Binding-site contacts:
Ligand atom O4 contacts residue ASP338 of chain 5.E at 4.2 Å.
Ligand atom C7 contacts residue SER390 of chain 5.E at 4.2 Å.
Ligand atom C1 contacts residue ASP338 of chain 5.E at 4.3 Å.
Ligand atom C3 contacts residue TYR41 of chain 5.E at 4.2 Å (hydrophobic).
Ligand atom C8 contacts residue SER390 of chain 5.E at 3.3 Å.
Ligand atom O5 contacts residue ASP338 of chain 5.E at 4.2 Å.
Ligand atom C5 contacts residue ASN388 of chain 5.E at 3.6 Å.
Ligand atom C5 contacts residue ASP338 of chain 5.E at 3.5 Å.
Ligand atom C4 contacts residue TYR41 of chain 5.E at 3.9 Å (hydrophobic).
Ligand atom O6 contacts residue HIS339 of chain 5.E at 3.9 Å.
Ligand atom O6 contacts residue ASP338 of chain 5.E at 2.9 Å (salt-bridge).
Ligand atom O5 contacts residue ARG358 of chain 5.E at 3.4 Å (salt-bridge).
Ligand atom C2 contacts residue ASN388 of chain 5.E at 2.5 Å.
Ligand atom O6 contacts residue TYR41 of chain 5.E at 3.6 Å.
Ligand atom C3 contacts residue ASP338 of chain 5.E at 4.5 Å.
Ligand atom C6 contacts residue ASP338 of chain 5.E at 3.3 Å.
Ligand atom C4 contacts residue ASN388 of chain 5.E at 4.2 Å.
Ligand atom O4 contacts residue TYR41 of chain 5.E at 3.5 Å (h-bond).
Ligand atom O6 contacts residue ARG358 of chain 5.E at 3.3 Å.
Ligand atom O5 contacts residue TYR41 of chain 5.E at 4.4 Å.
Ligand atom C1 contacts residue ARG358 of chain 5.E at 3.7 Å.
Ligand atom O5 contacts residue ASN388 of chain 5.E at 2.3 Å (h-bond).
Ligand atom O7 contacts residue TYR41 of chain 5.E at 3.3 Å (h-bond).
Ligand atom C8 contacts residue TYR41 of chain 5.E at 3.6 Å (hydrophobic).
Ligand atom O7 contacts residue ASN388 of chain 5.E at 3.9 Å.
Ligand atom C7 contacts residue ASN388 of chain 5.E at 3.6 Å.
Ligand atom N2 contacts residue TYR41 of chain 5.E at 4.3 Å.
Ligand atom C7 contacts residue TYR41 of chain 5.E at 3.5 Å (hydrophobic).
Ligand atom C3 contacts residue ASN388 of chain 5.E at 3.8 Å.
Ligand atom O7 contacts residue GLN39 of chain 5.E at 2.9 Å (h-bond).
Ligand atom N2 contacts residue ASN388 of chain 5.E at 2.9 Å (h-bond).
Ligand atom C1 contacts residue ASN388 of chain 5.E at 1.4 Å.
Ligand atom O6 contacts residue TYR386 of chain 5.E at 4.0 Å.
Ligand atom C4 contacts residue ASP338 of chain 5.E at 4.3 Å.
Ligand atom C5 contacts residue TYR41 of chain 5.E at 3.4 Å (hydrophobic).
Ligand atom C7 contacts residue GLN39 of chain 5.E at 4.1 Å.
Ligand atom C2 contacts residue ARG358 of chain 5.E at 4.3 Å.
Ligand atom C8 contacts residue GLU61 of chain 5.E at 3.3 Å.
Ligand atom C6 contacts residue ARG358 of chain 5.E at 4.4 Å.
Ligand atom C6 contacts residue TYR41 of chain 5.E at 3.6 Å (hydrophobic).

A small-molecule ligand and the protein it binds are described below.
Small molecule (SMILES): CC(=O)N[C@H]1[C@H](O[C@H]2[C@H](O)[C@@H](NC(C)=O)CO[C@@H]2CO)O[C@H](CO)[C@@H](O[C@@H]2O[C@H](CO[C@H]3O[C@H](CO)[C@@H](O)[C@H](O)[C@@H]3O)[C@@H](O)[C@H](O[C@H]3O[C@H](CO)[C@@H](O)[C@H](O)[C@@H]3O)[C@@H]2O)[C@@H]1O

Sequence of chain 5.E:
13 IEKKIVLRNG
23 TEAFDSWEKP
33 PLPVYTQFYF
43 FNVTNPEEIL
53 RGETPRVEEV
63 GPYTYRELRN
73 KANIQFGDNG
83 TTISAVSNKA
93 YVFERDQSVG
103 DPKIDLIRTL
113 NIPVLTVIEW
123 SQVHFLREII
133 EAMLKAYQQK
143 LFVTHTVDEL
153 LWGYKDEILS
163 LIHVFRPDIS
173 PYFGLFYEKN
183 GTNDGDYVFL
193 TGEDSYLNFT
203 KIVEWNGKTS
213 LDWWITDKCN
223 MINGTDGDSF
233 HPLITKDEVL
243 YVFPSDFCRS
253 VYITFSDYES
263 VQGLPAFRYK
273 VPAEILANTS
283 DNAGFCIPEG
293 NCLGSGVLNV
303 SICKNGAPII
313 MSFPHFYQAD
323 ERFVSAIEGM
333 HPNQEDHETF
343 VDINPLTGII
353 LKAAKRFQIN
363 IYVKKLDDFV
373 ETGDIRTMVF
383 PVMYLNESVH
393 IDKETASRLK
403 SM